The small molecule below binds the protein below.
Small molecule (SMILES): CC(=O)N[C@@H]1[C@@H](O)[C@H](O)[C@@H](CO)O[C@H]1O

Binding-site contacts:
Ligand atom O6 contacts residue VAL142 of chain 1.A at 3.7 Å.
Ligand atom C1 contacts residue ARG154 of chain 1.A at 3.8 Å.
Ligand atom O5 contacts residue ASN159 of chain 1.A at 2.3 Å (h-bond).
Ligand atom N2 contacts residue THR160 of chain 1.A at 4.3 Å.
Ligand atom C7 contacts residue ASN159 of chain 1.A at 3.2 Å.
Ligand atom C6 contacts residue ARG154 of chain 1.A at 3.7 Å.
Ligand atom C8 contacts residue ASN159 of chain 1.A at 4.4 Å.
Ligand atom N2 contacts residue ASN159 of chain 1.A at 3.0 Å (h-bond).
Ligand atom C4 contacts residue ASN159 of chain 1.A at 4.2 Å.
Ligand atom C2 contacts residue ASN159 of chain 1.A at 2.5 Å.
Ligand atom O5 contacts residue ARG154 of chain 1.A at 2.9 Å (salt-bridge).
Ligand atom C1 contacts residue ASN159 of chain 1.A at 1.4 Å.
Ligand atom C3 contacts residue ASN159 of chain 1.A at 3.8 Å.
Ligand atom C7 contacts residue THR160 of chain 1.A at 4.4 Å.
Ligand atom O7 contacts residue ASN159 of chain 1.A at 3.0 Å (h-bond).
Ligand atom C8 contacts residue THR160 of chain 1.A at 4.2 Å.
Ligand atom C5 contacts residue ASN159 of chain 1.A at 3.7 Å.
Ligand atom C6 contacts residue VAL142 of chain 1.A at 4.1 Å (hydrophobic).
Ligand atom C5 contacts residue ARG154 of chain 1.A at 3.8 Å.

Sequence of chain 1.A:
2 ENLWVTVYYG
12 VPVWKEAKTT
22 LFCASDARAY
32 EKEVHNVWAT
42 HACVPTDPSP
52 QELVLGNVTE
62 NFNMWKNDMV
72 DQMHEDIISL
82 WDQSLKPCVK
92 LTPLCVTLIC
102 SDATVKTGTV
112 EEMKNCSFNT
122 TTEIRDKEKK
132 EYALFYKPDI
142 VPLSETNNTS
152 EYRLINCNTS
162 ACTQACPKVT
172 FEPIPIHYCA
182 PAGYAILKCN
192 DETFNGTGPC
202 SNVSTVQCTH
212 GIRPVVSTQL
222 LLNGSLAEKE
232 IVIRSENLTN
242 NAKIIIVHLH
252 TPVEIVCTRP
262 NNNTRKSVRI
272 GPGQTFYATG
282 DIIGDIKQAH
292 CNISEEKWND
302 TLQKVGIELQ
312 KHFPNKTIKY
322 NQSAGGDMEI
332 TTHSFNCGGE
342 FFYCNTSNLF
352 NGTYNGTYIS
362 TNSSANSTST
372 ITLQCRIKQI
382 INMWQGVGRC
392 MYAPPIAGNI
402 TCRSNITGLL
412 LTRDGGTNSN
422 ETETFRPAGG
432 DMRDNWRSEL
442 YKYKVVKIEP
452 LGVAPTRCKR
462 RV